Binding-site contacts:
Ligand atom C1C contacts residue MEN72 of chain 1.B at 3.5 Å.
Ligand atom CHA contacts residue ARG84 of chain 1.B at 3.5 Å.
Ligand atom CBB contacts residue TYR92 of chain 1.B at 3.7 Å (hydrophobic).
Ligand atom C4D contacts residue ALA81 of chain 1.B at 3.7 Å (hydrophobic).
Ligand atom C3A contacts residue ARG84 of chain 1.B at 3.7 Å.
Ligand atom OC contacts residue MEN72 of chain 1.B at 3.2 Å.
Ligand atom C2A contacts residue ARG84 of chain 1.B at 3.5 Å.
Ligand atom CMC contacts residue LEU66 of chain 1.B at 3.5 Å (hydrophobic).
Ligand atom NA contacts residue ASP85 of chain 1.B at 2.9 Å (salt-bridge).
Ligand atom ND contacts residue ASP85 of chain 1.B at 2.8 Å (salt-bridge).
Ligand atom CGA contacts residue ARG84 of chain 1.B at 3.6 Å.
Ligand atom C4A contacts residue ASP85 of chain 1.B at 3.5 Å.
Ligand atom C4A contacts residue ARG84 of chain 1.B at 3.3 Å.
Ligand atom C3C contacts residue CYS82 of chain 1.B at 3.0 Å (hydrophobic).
Ligand atom CHD contacts residue CYS82 of chain 1.B at 3.5 Å (hydrophobic).
Ligand atom CMB contacts residue LEU113 of chain 1.B at 3.6 Å (hydrophobic).
Ligand atom C3D contacts residue ALA81 of chain 1.B at 3.4 Å (hydrophobic).
Ligand atom CAA contacts residue LEU120 of chain 1.B at 3.5 Å (hydrophobic).
Ligand atom O2A contacts residue ARG84 of chain 1.B at 2.6 Å (salt-bridge).
Ligand atom CBB contacts residue ILE88 of chain 1.B at 3.5 Å (hydrophobic).
Ligand atom OC contacts residue LEU66 of chain 1.B at 3.5 Å.
Ligand atom CMD contacts residue ARG78 of chain 1.B at 3.4 Å.
Ligand atom CAC contacts residue CYS82 of chain 1.B at 3.0 Å (hydrophobic).
Ligand atom O2D contacts residue LEU120 of chain 1.B at 3.5 Å.
Ligand atom CMC contacts residue LEU59 of chain 1.B at 3.5 Å (hydrophobic).
Ligand atom C4C contacts residue CYS82 of chain 1.B at 3.5 Å (hydrophobic).
Ligand atom NC contacts residue MEN72 of chain 1.B at 2.9 Å (h-bond).
Ligand atom C2C contacts residue CYS82 of chain 1.B at 3.5 Å (hydrophobic).
Ligand atom CMD contacts residue MEN72 of chain 1.B at 3.2 Å.
Ligand atom C1A contacts residue ARG84 of chain 1.B at 3.0 Å.
Ligand atom CBC contacts residue CYS82 of chain 1.B at 2.8 Å (hydrophobic).
Ligand atom CHD contacts residue ASP85 of chain 1.B at 3.6 Å.
Ligand atom CAC contacts residue VAL127 of chain 1.B at 3.4 Å (hydrophobic).
Ligand atom C2A contacts residue LEU120 of chain 1.B at 3.7 Å (hydrophobic).
Ligand atom OC contacts residue ALA73 of chain 1.B at 3.6 Å.
Ligand atom CAB contacts residue ILE88 of chain 1.B at 3.7 Å (hydrophobic).
Ligand atom CHB contacts residue ASP85 of chain 1.B at 3.4 Å.
Ligand atom C1D contacts residue ASP85 of chain 1.B at 3.7 Å.
Ligand atom NA contacts residue ARG84 of chain 1.B at 2.9 Å (salt-bridge).
Ligand atom CAD contacts residue ALA81 of chain 1.B at 3.7 Å (hydrophobic).

A small-molecule ligand and the protein it binds are described below.
Small molecule (SMILES): C=CC1=C(C)/C(=C/c2[nH]c(/C=C3\N=C(/C=C4\NC(=O)C(C)=C4C=C)C(C)=C3CCC(=O)O)c(CCC(=O)O)c2C)NC1=O

Sequence of chain 1.B:
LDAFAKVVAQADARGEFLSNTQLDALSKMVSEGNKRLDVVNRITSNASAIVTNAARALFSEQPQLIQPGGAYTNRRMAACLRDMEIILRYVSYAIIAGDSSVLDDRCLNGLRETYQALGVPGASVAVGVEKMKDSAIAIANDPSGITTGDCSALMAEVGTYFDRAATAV